Sequence of chain 2.B:
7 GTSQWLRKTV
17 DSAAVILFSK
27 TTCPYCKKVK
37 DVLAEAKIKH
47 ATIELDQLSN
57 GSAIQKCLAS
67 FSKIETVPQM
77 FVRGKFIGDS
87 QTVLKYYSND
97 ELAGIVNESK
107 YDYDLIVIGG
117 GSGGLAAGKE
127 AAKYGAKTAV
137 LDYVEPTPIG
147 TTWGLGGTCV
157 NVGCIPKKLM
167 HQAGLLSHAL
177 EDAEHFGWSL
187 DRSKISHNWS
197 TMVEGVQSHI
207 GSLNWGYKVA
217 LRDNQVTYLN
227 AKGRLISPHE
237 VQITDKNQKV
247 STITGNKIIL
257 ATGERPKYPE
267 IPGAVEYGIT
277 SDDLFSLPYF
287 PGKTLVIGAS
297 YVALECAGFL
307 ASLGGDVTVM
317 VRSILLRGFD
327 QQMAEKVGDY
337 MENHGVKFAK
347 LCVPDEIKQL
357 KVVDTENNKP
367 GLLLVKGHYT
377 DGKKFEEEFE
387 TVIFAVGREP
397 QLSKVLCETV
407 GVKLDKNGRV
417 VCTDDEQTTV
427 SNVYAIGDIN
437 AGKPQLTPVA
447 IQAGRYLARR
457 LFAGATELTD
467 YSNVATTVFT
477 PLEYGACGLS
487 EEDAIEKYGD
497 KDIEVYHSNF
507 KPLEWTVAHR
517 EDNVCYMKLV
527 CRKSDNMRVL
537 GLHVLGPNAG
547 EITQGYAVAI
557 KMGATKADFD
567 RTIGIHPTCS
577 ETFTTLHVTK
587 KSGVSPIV

This protein binds this small molecule.
Small molecule (SMILES): O=C(NC(=S)N1CCOCC1)c1ccco1

Binding-site contacts:
Ligand atom C3 contacts residue ARG318 of chain 2.B at 3.9 Å.
Ligand atom C5 contacts residue VAL349 of chain 2.B at 4.5 Å (hydrophobic).
Ligand atom C8 contacts residue THR376 of chain 2.B at 3.8 Å.
Ligand atom C8 contacts residue CYS348 of chain 2.B at 3.9 Å (hydrophobic).
Ligand atom O2 contacts residue VAL349 of chain 2.B at 3.8 Å.
Ligand atom O2 contacts residue ARG318 of chain 2.B at 3.6 Å.
Ligand atom O2 contacts residue LEU347 of chain 2.B at 3.5 Å (h-bond).
Ligand atom O2 contacts residue THR376 of chain 2.B at 3.8 Å.
Ligand atom C9 contacts residue VAL349 of chain 2.B at 4.0 Å (hydrophobic).
Ligand atom C5 contacts residue HIS374 of chain 2.B at 4.0 Å.
Ligand atom C6 contacts residue ARG318 of chain 2.B at 4.5 Å.
Ligand atom C8 contacts residue VAL349 of chain 2.B at 3.6 Å (hydrophobic).
Ligand atom N1 contacts residue VAL349 of chain 2.B at 4.2 Å.
Ligand atom C8 contacts residue TYR375 of chain 2.B at 4.0 Å (hydrophobic).
Ligand atom C7 contacts residue VAL349 of chain 2.B at 3.4 Å (hydrophobic).
Ligand atom C8 contacts residue LEU347 of chain 2.B at 3.7 Å (hydrophobic).
Ligand atom C9 contacts residue HIS374 of chain 2.B at 3.6 Å.
Ligand atom C6 contacts residue VAL349 of chain 2.B at 4.3 Å (hydrophobic).
Ligand atom O contacts residue ARG318 of chain 2.B at 3.6 Å (salt-bridge).
Ligand atom S contacts residue HIS374 of chain 2.B at 2.7 Å (h-bond).
Ligand atom C9 contacts residue THR376 of chain 2.B at 3.6 Å.
Ligand atom S contacts residue VAL349 of chain 2.B at 4.3 Å.
Ligand atom C8 contacts residue HIS374 of chain 2.B at 3.5 Å.
Ligand atom C6 contacts residue THR376 of chain 2.B at 4.2 Å.
Ligand atom O2 contacts residue CYS348 of chain 2.B at 3.6 Å (h-bond).
Ligand atom N1 contacts residue THR376 of chain 2.B at 4.4 Å.
Ligand atom C7 contacts residue ARG318 of chain 2.B at 3.5 Å.
Ligand atom C9 contacts residue TYR375 of chain 2.B at 4.2 Å (hydrophobic).
Ligand atom N1 contacts residue HIS374 of chain 2.B at 4.3 Å.